Sequence of chain 1.C:
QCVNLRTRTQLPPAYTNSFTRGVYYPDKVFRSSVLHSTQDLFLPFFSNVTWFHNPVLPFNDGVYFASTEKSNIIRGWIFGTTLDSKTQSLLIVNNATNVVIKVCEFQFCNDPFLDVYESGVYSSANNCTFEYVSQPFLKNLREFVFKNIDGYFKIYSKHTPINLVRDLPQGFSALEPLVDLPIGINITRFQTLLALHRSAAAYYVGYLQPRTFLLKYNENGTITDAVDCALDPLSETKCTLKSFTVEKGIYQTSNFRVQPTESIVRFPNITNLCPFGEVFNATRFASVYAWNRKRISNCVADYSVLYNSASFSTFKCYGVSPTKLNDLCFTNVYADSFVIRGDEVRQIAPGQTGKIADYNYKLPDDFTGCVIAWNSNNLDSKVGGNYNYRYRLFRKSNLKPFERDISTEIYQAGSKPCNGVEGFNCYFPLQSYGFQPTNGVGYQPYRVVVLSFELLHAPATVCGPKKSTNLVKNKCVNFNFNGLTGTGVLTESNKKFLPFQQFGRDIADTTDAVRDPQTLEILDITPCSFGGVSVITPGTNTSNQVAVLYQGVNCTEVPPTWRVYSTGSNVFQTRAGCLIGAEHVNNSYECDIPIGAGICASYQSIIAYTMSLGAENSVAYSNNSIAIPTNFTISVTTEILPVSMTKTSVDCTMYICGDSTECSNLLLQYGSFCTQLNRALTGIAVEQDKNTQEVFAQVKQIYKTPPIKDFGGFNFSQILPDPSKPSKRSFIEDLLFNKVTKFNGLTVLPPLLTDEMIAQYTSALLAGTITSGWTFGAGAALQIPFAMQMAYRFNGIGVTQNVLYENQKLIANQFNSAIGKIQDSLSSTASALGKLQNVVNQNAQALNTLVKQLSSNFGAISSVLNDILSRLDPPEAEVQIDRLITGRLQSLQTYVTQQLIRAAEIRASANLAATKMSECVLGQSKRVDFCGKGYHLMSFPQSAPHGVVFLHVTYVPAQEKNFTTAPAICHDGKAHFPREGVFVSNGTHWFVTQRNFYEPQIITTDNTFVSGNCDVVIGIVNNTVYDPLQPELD

The protein below binds the small molecule below.
Small molecule (SMILES): CC(=O)N[C@@H]1[C@@H](O)[C@H](O)[C@@H](CO)O[C@H]1O

Binding-site contacts:
Ligand atom O7 contacts residue ASN655 of chain 1.C at 3.5 Å.
Ligand atom C6 contacts residue HIS653 of chain 1.C at 4.3 Å.
Ligand atom C7 contacts residue ASN655 of chain 1.C at 3.5 Å.
Ligand atom O6 contacts residue HIS653 of chain 1.C at 2.9 Å (h-bond).
Ligand atom C2 contacts residue ASN655 of chain 1.C at 2.5 Å.
Ligand atom C4 contacts residue ASN655 of chain 1.C at 4.2 Å.
Ligand atom C3 contacts residue ASN655 of chain 1.C at 3.8 Å.
Ligand atom N2 contacts residue ASN655 of chain 1.C at 2.9 Å (h-bond).
Ligand atom C5 contacts residue ASN655 of chain 1.C at 3.7 Å.
Ligand atom O5 contacts residue ASN655 of chain 1.C at 2.4 Å (h-bond).
Ligand atom C1 contacts residue ASN655 of chain 1.C at 1.4 Å.